Sequence of chain 1.A:
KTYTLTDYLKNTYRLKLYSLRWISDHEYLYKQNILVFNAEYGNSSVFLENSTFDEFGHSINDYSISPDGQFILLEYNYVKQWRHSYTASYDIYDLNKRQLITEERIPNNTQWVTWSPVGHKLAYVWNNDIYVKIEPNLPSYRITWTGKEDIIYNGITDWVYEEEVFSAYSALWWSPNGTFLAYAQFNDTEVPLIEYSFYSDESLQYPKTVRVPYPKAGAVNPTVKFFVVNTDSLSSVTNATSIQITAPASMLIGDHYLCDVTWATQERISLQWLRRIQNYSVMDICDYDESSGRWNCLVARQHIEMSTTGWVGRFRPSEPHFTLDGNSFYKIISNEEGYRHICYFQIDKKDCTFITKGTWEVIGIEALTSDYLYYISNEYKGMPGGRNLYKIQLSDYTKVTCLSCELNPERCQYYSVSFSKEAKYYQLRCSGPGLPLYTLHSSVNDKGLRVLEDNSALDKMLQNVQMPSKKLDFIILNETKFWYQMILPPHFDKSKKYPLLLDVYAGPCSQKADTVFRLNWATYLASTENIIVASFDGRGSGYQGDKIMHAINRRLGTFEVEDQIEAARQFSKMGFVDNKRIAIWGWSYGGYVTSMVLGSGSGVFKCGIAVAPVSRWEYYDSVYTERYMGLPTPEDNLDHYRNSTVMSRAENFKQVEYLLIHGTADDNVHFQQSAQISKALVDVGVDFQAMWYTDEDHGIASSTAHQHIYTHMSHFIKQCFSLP

Binding-site contacts:
Ligand atom O7 contacts residue ASN124 of chain 1.A at 3.9 Å.
Ligand atom C5 contacts residue ASN124 of chain 1.A at 3.6 Å.
Ligand atom C8 contacts residue ARG121 of chain 1.A at 3.5 Å.
Ligand atom C7 contacts residue ASN124 of chain 1.A at 3.7 Å.
Ligand atom C4 contacts residue ASN124 of chain 1.A at 4.3 Å.
Ligand atom O5 contacts residue ASN124 of chain 1.A at 2.3 Å (h-bond).
Ligand atom C2 contacts residue ASN124 of chain 1.A at 2.7 Å.
Ligand atom C1 contacts residue ASN124 of chain 1.A at 1.4 Å.
Ligand atom C3 contacts residue ASN124 of chain 1.A at 3.9 Å.
Ligand atom N2 contacts residue ASN124 of chain 1.A at 3.0 Å (h-bond).

The protein below binds the small molecule below.
Small molecule (SMILES): CC(=O)N[C@@H]1[C@@H](O)[C@H](O)[C@@H](CO)O[C@H]1O